This protein binds this small molecule.
Small molecule (SMILES): Nc1ccnc(=O)[nH]1

Sequence of chain 2.A:
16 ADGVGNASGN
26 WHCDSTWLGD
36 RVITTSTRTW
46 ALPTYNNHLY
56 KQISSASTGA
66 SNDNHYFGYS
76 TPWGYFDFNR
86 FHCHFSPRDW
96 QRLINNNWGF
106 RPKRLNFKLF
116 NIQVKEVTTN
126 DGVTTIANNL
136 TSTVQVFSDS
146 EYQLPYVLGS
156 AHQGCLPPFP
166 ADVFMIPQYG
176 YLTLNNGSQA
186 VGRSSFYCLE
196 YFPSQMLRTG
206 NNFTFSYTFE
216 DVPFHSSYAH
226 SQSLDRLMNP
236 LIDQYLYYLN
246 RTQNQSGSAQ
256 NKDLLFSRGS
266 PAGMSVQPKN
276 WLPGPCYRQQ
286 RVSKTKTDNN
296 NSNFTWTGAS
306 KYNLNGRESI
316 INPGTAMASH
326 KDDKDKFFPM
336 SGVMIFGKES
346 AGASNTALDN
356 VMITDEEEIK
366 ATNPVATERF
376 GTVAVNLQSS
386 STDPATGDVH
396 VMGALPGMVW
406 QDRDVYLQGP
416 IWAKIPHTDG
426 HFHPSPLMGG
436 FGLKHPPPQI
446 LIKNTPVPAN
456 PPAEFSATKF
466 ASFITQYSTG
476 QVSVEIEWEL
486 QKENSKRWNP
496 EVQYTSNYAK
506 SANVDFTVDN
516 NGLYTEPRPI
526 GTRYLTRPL

Binding-site contacts:
Ligand atom O2 contacts residue GLY425 of chain 2.A at 3.4 Å.
Ligand atom C4 contacts residue PHE427 of chain 2.A at 4.0 Å (hydrophobic).
Ligand atom O2 contacts residue HIS426 of chain 2.A at 2.9 Å (h-bond).
Ligand atom N3 contacts residue PHE427 of chain 2.A at 4.2 Å.
Ligand atom N3 contacts residue HIS426 of chain 2.A at 2.6 Å (h-bond).
Ligand atom N4 contacts residue HIS426 of chain 2.A at 3.8 Å.
Ligand atom C4 contacts residue HIS426 of chain 2.A at 3.6 Å.
Ligand atom N4 contacts residue PHE427 of chain 2.A at 3.2 Å.
Ligand atom N4 contacts residue HIS428 of chain 2.A at 4.0 Å.
Ligand atom C2 contacts residue HIS426 of chain 2.A at 3.2 Å.